A small-molecule ligand and the protein it binds are described below.
Small molecule (SMILES): N[C@H](CCC(=O)O)C(=O)O

Binding-site contacts:
Ligand atom OXT contacts residue ASN97 of chain 1.C at 3.9 Å.
Ligand atom C contacts residue ASN97 of chain 1.C at 3.6 Å.
Ligand atom CD contacts residue SER34 of chain 1.C at 3.6 Å.
Ligand atom O contacts residue CYS197 of chain 1.C at 3.6 Å.
Ligand atom OXT contacts residue CYS197 of chain 1.C at 3.9 Å.
Ligand atom CB contacts residue VAL162 of chain 1.C at 4.1 Å (hydrophobic).
Ligand atom CA contacts residue SER34 of chain 1.C at 4.0 Å.
Ligand atom C contacts residue CYS197 of chain 1.C at 3.8 Å (hydrophobic).
Ligand atom N contacts residue THR198 of chain 1.C at 3.0 Å (h-bond).
Ligand atom OXT contacts residue THR137 of chain 1.C at 3.5 Å.
Ligand atom CD contacts residue GLY66 of chain 1.C at 3.7 Å.
Ligand atom CD contacts residue PRO64 of chain 1.C at 3.5 Å (hydrophobic).
Ligand atom OXT contacts residue CYS96 of chain 1.C at 4.1 Å.
Ligand atom O contacts residue ASN97 of chain 1.C at 3.0 Å (h-bond).
Ligand atom CG contacts residue SER34 of chain 1.C at 3.7 Å.
Ligand atom C contacts residue CYS96 of chain 1.C at 3.6 Å (hydrophobic).
Ligand atom CG contacts residue HIS199 of chain 1.C at 4.0 Å.
Ligand atom C contacts residue THR198 of chain 1.C at 3.9 Å.
Ligand atom OE1 contacts residue PRO64 of chain 1.C at 3.3 Å.
Ligand atom OE1 contacts residue THR137 of chain 1.C at 3.8 Å.
Ligand atom N contacts residue SER34 of chain 1.C at 3.5 Å (h-bond).
Ligand atom C contacts residue THR98 of chain 1.C at 3.8 Å.
Ligand atom CA contacts residue CYS96 of chain 1.C at 3.4 Å (hydrophobic).
Ligand atom OE1 contacts residue GLY66 of chain 1.C at 2.8 Å (h-bond).
Ligand atom CB contacts residue CYS197 of chain 1.C at 3.8 Å (hydrophobic).
Ligand atom OE2 contacts residue PRO64 of chain 1.C at 3.4 Å.
Ligand atom OXT contacts residue THR98 of chain 1.C at 2.9 Å (h-bond).
Ligand atom OE2 contacts residue SER34 of chain 1.C at 2.6 Å (h-bond).
Ligand atom O contacts residue CYS96 of chain 1.C at 3.9 Å.
Ligand atom OE2 contacts residue TYR65 of chain 1.C at 2.7 Å (h-bond).
Ligand atom OE2 contacts residue GLY66 of chain 1.C at 3.9 Å.
Ligand atom CA contacts residue THR198 of chain 1.C at 3.7 Å.
Ligand atom OE1 contacts residue TYR65 of chain 1.C at 3.3 Å (h-bond).
Ligand atom N contacts residue CYS96 of chain 1.C at 3.3 Å (h-bond).
Ligand atom N contacts residue ASP33 of chain 1.C at 2.8 Å (salt-bridge).
Ligand atom CD contacts residue TYR65 of chain 1.C at 3.4 Å (hydrophobic).
Ligand atom CB contacts residue HIS199 of chain 1.C at 4.0 Å.
Ligand atom O contacts residue THR198 of chain 1.C at 3.0 Å (h-bond).
Ligand atom CB contacts residue THR198 of chain 1.C at 3.8 Å.
Ligand atom O contacts residue THR98 of chain 1.C at 4.0 Å.

Sequence of chain 1.C:
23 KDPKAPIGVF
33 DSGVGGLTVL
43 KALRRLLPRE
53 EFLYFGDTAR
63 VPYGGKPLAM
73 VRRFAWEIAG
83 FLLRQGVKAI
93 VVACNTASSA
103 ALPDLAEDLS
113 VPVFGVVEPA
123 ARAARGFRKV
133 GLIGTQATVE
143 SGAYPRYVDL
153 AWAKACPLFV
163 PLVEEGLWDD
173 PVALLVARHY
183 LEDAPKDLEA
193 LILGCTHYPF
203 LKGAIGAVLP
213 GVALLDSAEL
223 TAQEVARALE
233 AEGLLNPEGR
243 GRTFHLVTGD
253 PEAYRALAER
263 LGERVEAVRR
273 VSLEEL